Sequence of chain 1.A:
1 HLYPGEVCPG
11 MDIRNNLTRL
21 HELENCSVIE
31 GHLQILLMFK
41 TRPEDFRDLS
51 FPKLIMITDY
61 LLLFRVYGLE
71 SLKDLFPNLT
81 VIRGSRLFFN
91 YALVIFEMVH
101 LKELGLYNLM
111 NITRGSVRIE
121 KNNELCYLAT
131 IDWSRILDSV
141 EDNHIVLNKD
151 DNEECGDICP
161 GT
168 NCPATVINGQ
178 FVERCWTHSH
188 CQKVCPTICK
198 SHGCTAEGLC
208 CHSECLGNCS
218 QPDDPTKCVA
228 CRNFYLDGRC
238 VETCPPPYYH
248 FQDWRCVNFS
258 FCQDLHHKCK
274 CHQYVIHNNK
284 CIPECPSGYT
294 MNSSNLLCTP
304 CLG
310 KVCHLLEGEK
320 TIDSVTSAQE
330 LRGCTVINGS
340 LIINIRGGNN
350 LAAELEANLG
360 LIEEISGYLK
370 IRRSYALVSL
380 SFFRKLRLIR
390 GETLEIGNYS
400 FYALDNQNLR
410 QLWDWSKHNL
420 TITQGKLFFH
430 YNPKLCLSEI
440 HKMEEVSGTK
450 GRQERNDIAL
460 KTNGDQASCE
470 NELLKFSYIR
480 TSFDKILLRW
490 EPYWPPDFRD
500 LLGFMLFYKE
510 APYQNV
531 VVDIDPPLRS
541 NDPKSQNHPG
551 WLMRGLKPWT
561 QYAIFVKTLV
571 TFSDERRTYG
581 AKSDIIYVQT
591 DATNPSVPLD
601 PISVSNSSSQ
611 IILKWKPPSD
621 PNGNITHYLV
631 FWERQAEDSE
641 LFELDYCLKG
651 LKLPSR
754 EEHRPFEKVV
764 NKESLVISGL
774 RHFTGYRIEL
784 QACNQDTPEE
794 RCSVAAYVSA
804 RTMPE

This protein binds this small molecule.
Small molecule (SMILES): CC(=O)N[C@@H]1[C@@H](O)[C@H](O)[C@@H](CO)O[C@H]1O

Binding-site contacts:
Ligand atom O7 contacts residue ASN108 of chain 1.A at 3.6 Å.
Ligand atom C8 contacts residue ASN215 of chain 1.A at 3.4 Å.
Ligand atom C7 contacts residue ASN215 of chain 1.A at 3.2 Å.
Ligand atom O7 contacts residue ASN215 of chain 1.A at 3.7 Å.
Ligand atom C1 contacts residue ASN215 of chain 1.A at 3.5 Å.
Ligand atom C8 contacts residue LYS190 of chain 1.A at 3.7 Å.
Ligand atom N2 contacts residue ASN215 of chain 1.A at 3.0 Å (h-bond).
Ligand atom C2 contacts residue ASN215 of chain 1.A at 3.6 Å.